A protein and the small-molecule ligand that binds it are described below.
Small molecule (SMILES): NC(N)=NCCC[C@H](NC(=O)[C@@H]1CCCN1)C(=O)N[C@H](C=O)CC1=NC=NC1

Sequence of chain 25.Q:
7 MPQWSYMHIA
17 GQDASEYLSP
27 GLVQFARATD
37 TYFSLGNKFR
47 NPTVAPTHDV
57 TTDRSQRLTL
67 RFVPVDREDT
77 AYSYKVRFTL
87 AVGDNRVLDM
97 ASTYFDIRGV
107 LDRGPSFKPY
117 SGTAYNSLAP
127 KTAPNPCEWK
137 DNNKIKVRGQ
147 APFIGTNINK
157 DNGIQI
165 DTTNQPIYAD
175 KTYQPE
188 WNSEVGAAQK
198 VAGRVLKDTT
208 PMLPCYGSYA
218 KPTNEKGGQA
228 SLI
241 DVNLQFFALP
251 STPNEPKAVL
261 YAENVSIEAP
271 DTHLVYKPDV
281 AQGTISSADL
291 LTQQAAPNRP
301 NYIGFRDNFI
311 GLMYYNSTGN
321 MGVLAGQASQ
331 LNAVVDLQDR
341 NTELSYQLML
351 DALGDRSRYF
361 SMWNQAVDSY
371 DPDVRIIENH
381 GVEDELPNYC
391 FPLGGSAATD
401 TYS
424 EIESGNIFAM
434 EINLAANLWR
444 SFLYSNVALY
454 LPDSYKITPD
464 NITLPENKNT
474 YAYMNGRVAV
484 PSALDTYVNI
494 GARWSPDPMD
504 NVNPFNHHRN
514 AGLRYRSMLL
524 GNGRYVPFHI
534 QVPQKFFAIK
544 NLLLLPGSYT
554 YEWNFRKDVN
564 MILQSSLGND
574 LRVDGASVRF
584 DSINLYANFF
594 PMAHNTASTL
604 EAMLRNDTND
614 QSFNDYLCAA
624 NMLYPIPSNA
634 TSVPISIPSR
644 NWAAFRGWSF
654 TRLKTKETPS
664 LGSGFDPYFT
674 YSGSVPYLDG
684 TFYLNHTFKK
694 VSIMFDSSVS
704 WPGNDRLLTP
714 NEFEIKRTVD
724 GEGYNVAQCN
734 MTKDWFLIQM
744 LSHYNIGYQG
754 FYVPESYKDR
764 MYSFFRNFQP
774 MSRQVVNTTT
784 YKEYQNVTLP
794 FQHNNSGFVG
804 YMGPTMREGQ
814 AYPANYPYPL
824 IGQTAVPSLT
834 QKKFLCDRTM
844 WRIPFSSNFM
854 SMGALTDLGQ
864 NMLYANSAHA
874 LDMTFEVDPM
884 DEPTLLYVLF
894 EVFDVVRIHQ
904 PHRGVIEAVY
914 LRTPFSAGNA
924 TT

Sequence of chain 25.S:
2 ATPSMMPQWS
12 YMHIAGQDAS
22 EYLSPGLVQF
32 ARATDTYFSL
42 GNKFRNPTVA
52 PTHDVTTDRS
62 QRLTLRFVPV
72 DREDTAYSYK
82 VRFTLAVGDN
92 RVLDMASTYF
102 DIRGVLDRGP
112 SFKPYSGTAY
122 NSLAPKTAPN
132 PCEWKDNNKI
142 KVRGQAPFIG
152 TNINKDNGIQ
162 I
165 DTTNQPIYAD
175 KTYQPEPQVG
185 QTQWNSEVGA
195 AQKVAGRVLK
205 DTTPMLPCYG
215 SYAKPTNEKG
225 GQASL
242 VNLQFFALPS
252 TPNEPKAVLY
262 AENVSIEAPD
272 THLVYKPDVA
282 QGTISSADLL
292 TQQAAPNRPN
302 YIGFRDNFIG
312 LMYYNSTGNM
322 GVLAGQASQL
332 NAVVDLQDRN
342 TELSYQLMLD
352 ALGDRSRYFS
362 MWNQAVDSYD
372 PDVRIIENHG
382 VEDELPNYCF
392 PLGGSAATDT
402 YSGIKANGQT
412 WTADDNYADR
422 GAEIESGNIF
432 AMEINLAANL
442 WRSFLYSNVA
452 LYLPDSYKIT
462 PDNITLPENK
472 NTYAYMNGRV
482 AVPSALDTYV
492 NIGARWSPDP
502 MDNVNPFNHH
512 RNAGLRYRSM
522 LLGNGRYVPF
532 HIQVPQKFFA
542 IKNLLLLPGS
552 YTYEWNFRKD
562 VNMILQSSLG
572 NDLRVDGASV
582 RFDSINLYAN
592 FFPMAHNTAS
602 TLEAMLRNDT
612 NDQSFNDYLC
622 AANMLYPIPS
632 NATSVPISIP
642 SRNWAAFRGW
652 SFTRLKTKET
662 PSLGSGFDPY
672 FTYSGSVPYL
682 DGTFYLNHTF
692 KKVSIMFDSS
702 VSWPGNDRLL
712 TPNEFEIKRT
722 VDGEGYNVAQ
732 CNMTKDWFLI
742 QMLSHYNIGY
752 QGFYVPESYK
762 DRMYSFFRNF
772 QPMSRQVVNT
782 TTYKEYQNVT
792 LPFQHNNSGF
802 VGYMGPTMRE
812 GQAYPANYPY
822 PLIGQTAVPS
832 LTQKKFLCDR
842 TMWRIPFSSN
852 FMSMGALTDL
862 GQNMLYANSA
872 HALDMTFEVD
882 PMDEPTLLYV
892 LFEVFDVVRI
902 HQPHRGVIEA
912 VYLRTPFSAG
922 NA

Binding-site contacts:
Ligand atom CB contacts residue PHE896 of chain 25.Q at 3.3 Å (hydrophobic).
Ligand atom N contacts residue TYR619 of chain 25.Q at 3.6 Å.
Ligand atom CD contacts residue CYS621 of chain 25.Q at 3.6 Å (hydrophobic).
Ligand atom CD contacts residue ASN617 of chain 25.Q at 3.2 Å.
Ligand atom CD contacts residue ASP897 of chain 25.Q at 3.5 Å.
Ligand atom CG contacts residue TYR619 of chain 25.Q at 3.8 Å (hydrophobic).
Ligand atom N contacts residue ASN617 of chain 25.Q at 3.6 Å.
Ligand atom CB contacts residue TYR619 of chain 25.Q at 3.0 Å (hydrophobic).
Ligand atom ND1 contacts residue LEU620 of chain 25.Q at 3.0 Å.
Ligand atom CG contacts residue GLU894 of chain 25.Q at 3.9 Å.
Ligand atom O contacts residue ALA857 of chain 25.Q at 4.0 Å.
Ligand atom CE1 contacts residue LEU620 of chain 25.Q at 3.5 Å (hydrophobic).
Ligand atom CA contacts residue ARG649 of chain 25.Q at 3.4 Å.
Ligand atom O contacts residue ARG845 of chain 25.Q at 3.8 Å.
Ligand atom N contacts residue CYS621 of chain 25.Q at 2.8 Å (h-bond).
Ligand atom CD2 contacts residue ARG845 of chain 25.Q at 3.5 Å.
Ligand atom CD contacts residue PHE896 of chain 25.Q at 4.1 Å (hydrophobic).
Ligand atom C contacts residue TYR619 of chain 25.Q at 3.1 Å (hydrophobic).
Ligand atom CG contacts residue ASN617 of chain 25.Q at 4.1 Å.
Ligand atom CA contacts residue TYR619 of chain 25.Q at 3.8 Å (hydrophobic).
Ligand atom CE1 contacts residue LEU348 of chain 25.Q at 3.9 Å (hydrophobic).
Ligand atom CA contacts residue TYR619 of chain 25.Q at 3.9 Å (hydrophobic).
Ligand atom N contacts residue TYR619 of chain 25.Q at 3.5 Å (h-bond).
Ligand atom N contacts residue ASP618 of chain 25.Q at 3.9 Å.
Ligand atom CB contacts residue ALA857 of chain 25.Q at 3.9 Å (hydrophobic).
Ligand atom CB contacts residue TYR619 of chain 25.Q at 3.8 Å (hydrophobic).
Ligand atom NE2 contacts residue GLU894 of chain 25.Q at 4.1 Å.
Ligand atom CE1 contacts residue MET843 of chain 25.Q at 3.6 Å (hydrophobic).
Ligand atom CA contacts residue CYS621 of chain 25.Q at 3.7 Å (hydrophobic).
Ligand atom CG contacts residue PHE896 of chain 25.Q at 3.0 Å (hydrophobic).
Ligand atom O contacts residue TYR619 of chain 25.Q at 2.6 Å.
Ligand atom CB contacts residue ARG649 of chain 25.Q at 4.1 Å.
Ligand atom CG contacts residue ARG46 of chain 25.S at 3.9 Å.
Ligand atom CB contacts residue GLU894 of chain 25.Q at 3.5 Å.
Ligand atom CD contacts residue ARG46 of chain 25.S at 4.1 Å.
Ligand atom N contacts residue ARG649 of chain 25.Q at 4.1 Å.
Ligand atom CD2 contacts residue GLU894 of chain 25.Q at 3.7 Å.
Ligand atom O contacts residue ARG649 of chain 25.Q at 3.9 Å.
Ligand atom C contacts residue ARG845 of chain 25.Q at 3.6 Å.
Ligand atom CB contacts residue ARG649 of chain 25.Q at 3.6 Å.